Sequence of chain 1.D:
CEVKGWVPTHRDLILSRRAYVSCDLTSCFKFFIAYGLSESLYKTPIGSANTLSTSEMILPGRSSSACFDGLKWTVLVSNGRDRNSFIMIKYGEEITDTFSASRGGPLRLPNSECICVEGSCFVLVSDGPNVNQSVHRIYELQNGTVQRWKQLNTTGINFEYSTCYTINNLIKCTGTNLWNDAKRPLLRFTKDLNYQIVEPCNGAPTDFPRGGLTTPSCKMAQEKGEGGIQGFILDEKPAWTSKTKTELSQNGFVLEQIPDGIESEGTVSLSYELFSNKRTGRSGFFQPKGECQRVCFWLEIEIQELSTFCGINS

Binding-site contacts:
Ligand atom C6 contacts residue ASN168 of chain 1.D at 3.9 Å.
Ligand atom C2 contacts residue ASN170 of chain 1.D at 2.4 Å.
Ligand atom N2 contacts residue ASN170 of chain 1.D at 2.9 Å (h-bond).
Ligand atom C5 contacts residue ASN170 of chain 1.D at 3.7 Å.
Ligand atom O7 contacts residue ASN170 of chain 1.D at 3.1 Å (h-bond).
Ligand atom C8 contacts residue ASN170 of chain 1.D at 4.1 Å.
Ligand atom C7 contacts residue ASN170 of chain 1.D at 3.0 Å.
Ligand atom C3 contacts residue ASN170 of chain 1.D at 3.8 Å.
Ligand atom C4 contacts residue ASN170 of chain 1.D at 4.2 Å.
Ligand atom O5 contacts residue ASN170 of chain 1.D at 2.4 Å (h-bond).
Ligand atom C1 contacts residue ASN170 of chain 1.D at 1.4 Å.
Ligand atom C5 contacts residue ASN168 of chain 1.D at 4.2 Å.

This small molecule binds to this protein.
Small molecule (SMILES): CC(=O)N[C@@H]1[C@@H](O)[C@H](O)[C@@H](CO)O[C@H]1O